Binding-site contacts:
Ligand atom O7 contacts residue ASN316 of chain 1.D at 4.5 Å.
Ligand atom N2 contacts residue ASN316 of chain 1.D at 4.4 Å.
Ligand atom C6 contacts residue ARG281 of chain 1.C at 3.9 Å.
Ligand atom C1 contacts residue ASN316 of chain 1.D at 4.4 Å.
Ligand atom O7 contacts residue LEU317 of chain 1.D at 4.3 Å.
Ligand atom C7 contacts residue LEU317 of chain 1.D at 4.2 Å (hydrophobic).
Ligand atom C8 contacts residue ASN316 of chain 1.D at 3.9 Å.
Ligand atom C7 contacts residue ASN316 of chain 1.D at 4.2 Å.
Ligand atom C1 contacts residue ASN320 of chain 1.D at 1.4 Å.
Ligand atom O6 contacts residue ARG281 of chain 1.C at 3.8 Å.
Ligand atom C3 contacts residue ASN320 of chain 1.D at 3.9 Å.
Ligand atom C2 contacts residue ASN320 of chain 1.D at 2.6 Å.
Ligand atom C5 contacts residue ASN320 of chain 1.D at 3.6 Å.
Ligand atom O7 contacts residue ASN320 of chain 1.D at 2.9 Å (h-bond).
Ligand atom C7 contacts residue ASN320 of chain 1.D at 3.1 Å.
Ligand atom O7 contacts residue TRP262 of chain 1.C at 4.4 Å.
Ligand atom O5 contacts residue ASN320 of chain 1.D at 2.3 Å (h-bond).
Ligand atom C8 contacts residue LEU317 of chain 1.D at 3.6 Å (hydrophobic).
Ligand atom C6 contacts residue ARG281 of chain 1.C at 4.4 Å.
Ligand atom C8 contacts residue TRP262 of chain 1.C at 4.4 Å (hydrophobic).
Ligand atom C8 contacts residue ASN320 of chain 1.D at 4.4 Å.
Ligand atom N2 contacts residue ASN320 of chain 1.D at 3.0 Å (h-bond).
Ligand atom C4 contacts residue ASN320 of chain 1.D at 4.3 Å.
Ligand atom O6 contacts residue ARG281 of chain 1.C at 3.5 Å (salt-bridge).
Ligand atom O7 contacts residue MET285 of chain 1.C at 3.6 Å (h-bond).

Sequence of chain 1.C:
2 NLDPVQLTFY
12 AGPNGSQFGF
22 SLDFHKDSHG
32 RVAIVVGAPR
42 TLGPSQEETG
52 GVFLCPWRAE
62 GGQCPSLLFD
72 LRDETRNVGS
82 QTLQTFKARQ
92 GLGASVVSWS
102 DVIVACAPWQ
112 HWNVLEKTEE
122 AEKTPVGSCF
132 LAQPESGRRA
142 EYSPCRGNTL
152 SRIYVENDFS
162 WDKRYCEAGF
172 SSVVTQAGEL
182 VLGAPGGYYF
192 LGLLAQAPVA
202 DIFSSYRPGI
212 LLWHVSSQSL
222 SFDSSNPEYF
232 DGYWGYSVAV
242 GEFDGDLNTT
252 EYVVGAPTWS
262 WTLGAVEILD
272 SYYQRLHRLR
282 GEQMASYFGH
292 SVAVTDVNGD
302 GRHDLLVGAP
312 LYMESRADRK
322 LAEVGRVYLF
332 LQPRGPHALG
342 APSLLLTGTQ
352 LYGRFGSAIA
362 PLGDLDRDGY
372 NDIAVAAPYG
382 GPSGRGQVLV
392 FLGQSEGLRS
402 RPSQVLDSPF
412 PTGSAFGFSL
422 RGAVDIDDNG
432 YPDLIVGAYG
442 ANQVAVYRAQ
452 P

Sequence of chain 1.D:
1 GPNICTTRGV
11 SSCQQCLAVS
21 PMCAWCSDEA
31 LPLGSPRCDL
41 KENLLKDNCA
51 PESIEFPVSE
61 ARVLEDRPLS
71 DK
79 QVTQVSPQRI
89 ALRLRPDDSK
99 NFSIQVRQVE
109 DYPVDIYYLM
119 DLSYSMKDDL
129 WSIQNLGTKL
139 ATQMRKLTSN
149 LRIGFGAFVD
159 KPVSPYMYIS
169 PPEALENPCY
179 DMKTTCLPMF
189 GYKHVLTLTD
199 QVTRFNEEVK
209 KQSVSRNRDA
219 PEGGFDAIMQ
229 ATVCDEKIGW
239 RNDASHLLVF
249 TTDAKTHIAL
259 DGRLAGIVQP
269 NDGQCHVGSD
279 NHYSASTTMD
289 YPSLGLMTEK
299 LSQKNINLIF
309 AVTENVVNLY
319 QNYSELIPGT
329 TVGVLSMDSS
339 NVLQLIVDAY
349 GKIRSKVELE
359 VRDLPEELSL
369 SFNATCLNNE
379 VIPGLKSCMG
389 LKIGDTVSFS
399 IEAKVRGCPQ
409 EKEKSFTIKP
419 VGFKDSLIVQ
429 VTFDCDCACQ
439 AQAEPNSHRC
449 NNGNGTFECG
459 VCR

The protein below binds the small molecule below.
Small molecule (SMILES): CC(=O)N[C@H]1[C@H](O[C@H]2[C@H](O)[C@@H](NC(C)=O)CO[C@@H]2CO)O[C@H](CO)[C@@H](O[C@@H]2O[C@H](CO)[C@@H](O)[C@H](O[C@H]3O[C@H](CO)[C@@H](O)[C@H](O)[C@@H]3O)[C@@H]2O)[C@@H]1O